Sequence of chain 1.B:
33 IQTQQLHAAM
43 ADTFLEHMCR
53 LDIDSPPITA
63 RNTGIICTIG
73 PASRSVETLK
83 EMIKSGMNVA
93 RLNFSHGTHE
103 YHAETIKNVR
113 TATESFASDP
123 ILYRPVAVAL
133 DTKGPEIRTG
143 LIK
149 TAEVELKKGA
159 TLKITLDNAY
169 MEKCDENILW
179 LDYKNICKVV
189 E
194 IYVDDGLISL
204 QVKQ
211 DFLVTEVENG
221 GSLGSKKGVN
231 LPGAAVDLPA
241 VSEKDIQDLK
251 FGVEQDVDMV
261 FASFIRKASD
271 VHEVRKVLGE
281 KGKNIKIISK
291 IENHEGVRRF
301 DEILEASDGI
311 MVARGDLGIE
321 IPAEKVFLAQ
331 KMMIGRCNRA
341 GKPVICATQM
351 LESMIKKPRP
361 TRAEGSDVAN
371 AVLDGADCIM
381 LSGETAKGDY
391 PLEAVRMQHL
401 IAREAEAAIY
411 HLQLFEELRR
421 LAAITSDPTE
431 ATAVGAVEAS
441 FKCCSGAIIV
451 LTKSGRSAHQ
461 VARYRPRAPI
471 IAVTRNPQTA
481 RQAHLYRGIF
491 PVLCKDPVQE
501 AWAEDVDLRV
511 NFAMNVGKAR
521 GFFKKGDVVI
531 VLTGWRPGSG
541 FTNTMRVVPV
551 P

Binding-site contacts:
Ligand atom O3 contacts residue ALA313 of chain 1.B at 3.8 Å.
Ligand atom O3 contacts residue ASP316 of chain 1.B at 2.8 Å (salt-bridge).
Ligand atom O2 contacts residue MET311 of chain 1.B at 4.1 Å.
Ligand atom C1 contacts residue MG1 of chain 1.R at 3.5 Å.
Ligand atom C1 contacts residue GLY315 of chain 1.B at 3.8 Å.
Ligand atom C2 contacts residue LYS290 of chain 1.B at 3.6 Å.
Ligand atom O2 contacts residue THR348 of chain 1.B at 3.8 Å.
Ligand atom O2 contacts residue ARG93 of chain 1.B at 3.7 Å.
Ligand atom C2 contacts residue THR348 of chain 1.B at 4.2 Å.
Ligand atom O1 contacts residue THR348 of chain 1.B at 2.4 Å (h-bond).
Ligand atom O2 contacts residue MET380 of chain 1.B at 4.4 Å.
Ligand atom O4 contacts residue LYS290 of chain 1.B at 2.9 Å (salt-bridge).
Ligand atom C1 contacts residue THR348 of chain 1.B at 3.6 Å.
Ligand atom C1 contacts residue ASP316 of chain 1.B at 3.8 Å.
Ligand atom O3 contacts residue GLU292 of chain 1.B at 2.8 Å (salt-bridge).
Ligand atom C1 contacts residue GLU292 of chain 1.B at 3.5 Å.
Ligand atom O4 contacts residue ALA313 of chain 1.B at 4.2 Å.
Ligand atom O1 contacts residue GLY315 of chain 1.B at 3.1 Å (h-bond).
Ligand atom O1 contacts residue ALA313 of chain 1.B at 3.4 Å.
Ligand atom O1 contacts residue ARG314 of chain 1.B at 3.6 Å.
Ligand atom O1 contacts residue ASP316 of chain 1.B at 4.0 Å.
Ligand atom O4 contacts residue GLU292 of chain 1.B at 3.0 Å (salt-bridge).
Ligand atom O4 contacts residue ARG93 of chain 1.B at 4.3 Å.
Ligand atom O2 contacts residue MG1 of chain 1.R at 4.2 Å.
Ligand atom O2 contacts residue ALA313 of chain 1.B at 4.0 Å.
Ligand atom O4 contacts residue ASP316 of chain 1.B at 3.8 Å.
Ligand atom O4 contacts residue MG1 of chain 1.R at 2.0 Å.
Ligand atom C2 contacts residue ASP316 of chain 1.B at 4.3 Å.
Ligand atom C2 contacts residue ARG93 of chain 1.B at 4.4 Å.
Ligand atom C1 contacts residue ALA313 of chain 1.B at 3.5 Å (hydrophobic).
Ligand atom C2 contacts residue GLU292 of chain 1.B at 3.5 Å.
Ligand atom O2 contacts residue LYS290 of chain 1.B at 3.7 Å.
Ligand atom O3 contacts residue MG1 of chain 1.R at 2.9 Å.
Ligand atom C1 contacts residue ARG314 of chain 1.B at 4.5 Å.
Ligand atom C2 contacts residue ALA313 of chain 1.B at 3.7 Å (hydrophobic).
Ligand atom O3 contacts residue GLY315 of chain 1.B at 3.7 Å.
Ligand atom C2 contacts residue MG1 of chain 1.R at 3.0 Å.

This protein binds this small molecule.
Small molecule (SMILES): O=C([O-])C(=O)[O-]